Sequence of chain 1.B:
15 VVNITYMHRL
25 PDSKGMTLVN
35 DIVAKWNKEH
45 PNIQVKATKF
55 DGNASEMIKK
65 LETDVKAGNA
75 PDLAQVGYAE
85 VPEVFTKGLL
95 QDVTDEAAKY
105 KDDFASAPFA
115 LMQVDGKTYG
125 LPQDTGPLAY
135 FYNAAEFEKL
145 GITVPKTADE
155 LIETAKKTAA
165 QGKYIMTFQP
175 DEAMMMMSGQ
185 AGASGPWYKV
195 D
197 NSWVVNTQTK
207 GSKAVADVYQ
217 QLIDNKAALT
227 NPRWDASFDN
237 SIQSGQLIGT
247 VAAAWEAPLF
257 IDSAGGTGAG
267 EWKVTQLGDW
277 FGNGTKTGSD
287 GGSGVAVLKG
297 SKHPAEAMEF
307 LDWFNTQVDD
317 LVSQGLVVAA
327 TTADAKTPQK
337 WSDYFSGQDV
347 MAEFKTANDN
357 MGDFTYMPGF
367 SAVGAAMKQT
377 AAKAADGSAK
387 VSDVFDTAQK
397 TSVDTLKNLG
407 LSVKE

The protein below binds the small molecule below.
Small molecule (SMILES): CC(=O)N[C@H]1[C@H](O[C@H]2[C@@H](O)[C@@H](CO)O[C@@H](O[C@H]3[C@H](O)[C@@H](O)[C@H](O)O[C@@H]3CO)[C@@H]2O)O[C@H](CO)[C@@H](O)[C@@H]1O[C@@H]1O[C@H](CO)[C@H](O)[C@H](O)[C@H]1O

Binding-site contacts:
Ligand atom C6 contacts residue TRP230 of chain 1.B at 3.5 Å (hydrophobic).
Ligand atom O3 contacts residue SER289 of chain 1.B at 2.8 Å (h-bond).
Ligand atom O6 contacts residue PRO25 of chain 1.B at 3.5 Å.
Ligand atom O3 contacts residue ARG23 of chain 1.B at 3.2 Å (salt-bridge).
Ligand atom O2 contacts residue LYS374 of chain 1.B at 3.1 Å (salt-bridge).
Ligand atom O5 contacts residue ALA371 of chain 1.B at 3.3 Å.
Ligand atom O6 contacts residue SER367 of chain 1.B at 2.6 Å (h-bond).
Ligand atom C4 contacts residue TRP230 of chain 1.B at 3.8 Å (hydrophobic).
Ligand atom O2 contacts residue GLY287 of chain 1.B at 3.1 Å.
Ligand atom C3 contacts residue TRP251 of chain 1.B at 3.5 Å (hydrophobic).
Ligand atom C3 contacts residue GLU176 of chain 1.B at 3.3 Å.
Ligand atom O2 contacts residue MET178 of chain 1.B at 3.5 Å.
Ligand atom O3 contacts residue GLY288 of chain 1.B at 3.1 Å.
Ligand atom O7 contacts residue ARG23 of chain 1.B at 3.0 Å (salt-bridge).
Ligand atom C4 contacts residue LEU322 of chain 1.B at 3.8 Å (hydrophobic).
Ligand atom C2 contacts residue ARG23 of chain 1.B at 3.8 Å.
Ligand atom C3 contacts residue GLY288 of chain 1.B at 3.8 Å.
Ligand atom C8 contacts residue GLY287 of chain 1.B at 3.7 Å.
Ligand atom C2 contacts residue SER289 of chain 1.B at 3.8 Å.
Ligand atom C6 contacts residue MET178 of chain 1.B at 3.6 Å (hydrophobic).
Ligand atom O3 contacts residue ASP128 of chain 1.B at 2.8 Å (salt-bridge).
Ligand atom O4 contacts residue GLN79 of chain 1.B at 3.0 Å (h-bond).
Ligand atom O3 contacts residue ALA58 of chain 1.B at 3.5 Å.
Ligand atom C1 contacts residue ALA371 of chain 1.B at 3.8 Å (hydrophobic).
Ligand atom O4 contacts residue SER59 of chain 1.B at 3.3 Å.
Ligand atom C3 contacts residue ASP128 of chain 1.B at 3.4 Å.
Ligand atom O4 contacts residue LEU24 of chain 1.B at 3.7 Å.
Ligand atom O3 contacts residue LYS374 of chain 1.B at 2.9 Å (salt-bridge).
Ligand atom O4 contacts residue TRP251 of chain 1.B at 3.4 Å.
Ligand atom C6 contacts residue TRP230 of chain 1.B at 3.6 Å (hydrophobic).
Ligand atom C5 contacts residue TRP230 of chain 1.B at 3.8 Å (hydrophobic).
Ligand atom C2 contacts residue LYS374 of chain 1.B at 3.5 Å.
Ligand atom O2 contacts residue GLY288 of chain 1.B at 3.0 Å (h-bond).
Ligand atom C6 contacts residue SER367 of chain 1.B at 3.7 Å.
Ligand atom C4 contacts residue GLU176 of chain 1.B at 3.6 Å.
Ligand atom C6 contacts residue PRO25 of chain 1.B at 3.6 Å (hydrophobic).
Ligand atom C5 contacts residue TRP230 of chain 1.B at 3.7 Å (hydrophobic).
Ligand atom O4 contacts residue ALA58 of chain 1.B at 3.8 Å.
Ligand atom O1 contacts residue ALA371 of chain 1.B at 3.1 Å.
Ligand atom C4 contacts residue ASP128 of chain 1.B at 3.6 Å.